A protein and the small-molecule ligand that binds it are described below.
Small molecule (SMILES): CCCS(=O)(=O)CCC(=O)O

Sequence of chain 1.A:
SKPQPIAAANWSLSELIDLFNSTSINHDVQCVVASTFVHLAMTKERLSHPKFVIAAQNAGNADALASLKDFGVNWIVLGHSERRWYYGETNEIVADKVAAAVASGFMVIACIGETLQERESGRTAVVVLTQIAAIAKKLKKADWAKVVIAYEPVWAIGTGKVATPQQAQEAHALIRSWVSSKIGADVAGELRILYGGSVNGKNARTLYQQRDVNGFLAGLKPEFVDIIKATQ

Binding-site contacts:
Ligand atom C9 contacts residue GLU158 of chain 1.A at 3.3 Å.
Ligand atom O2 contacts residue ALA162 of chain 1.A at 3.6 Å.
Ligand atom O1 contacts residue ALA224 of chain 1.A at 4.1 Å.
Ligand atom C5 contacts residue GLY164 of chain 1.A at 3.5 Å.
Ligand atom C9 contacts residue ILE163 of chain 1.A at 4.4 Å (hydrophobic).
Ligand atom O1 contacts residue VAL205 of chain 1.A at 4.2 Å.
Ligand atom C7 contacts residue GLY225 of chain 1.A at 4.1 Å.
Ligand atom C4 contacts residue LYS227 of chain 1.A at 4.0 Å.
Ligand atom O2 contacts residue SER204 of chain 1.A at 2.9 Å (h-bond).
Ligand atom C8 contacts residue LEU223 of chain 1.A at 4.2 Å (hydrophobic).
Ligand atom O4 contacts residue ASN10 of chain 1.A at 3.6 Å.
Ligand atom C7 contacts residue ALA224 of chain 1.A at 4.5 Å (hydrophobic).
Ligand atom C3 contacts residue LYS227 of chain 1.A at 3.8 Å.
Ligand atom C8 contacts residue ALA224 of chain 1.A at 4.4 Å (hydrophobic).
Ligand atom C8 contacts residue GLY203 of chain 1.A at 4.3 Å.
Ligand atom O2 contacts residue GLY164 of chain 1.A at 2.9 Å (h-bond).
Ligand atom O3 contacts residue LEU223 of chain 1.A at 3.8 Å.
Ligand atom O2 contacts residue GLY203 of chain 1.A at 3.5 Å.
Ligand atom C7 contacts residue ILE163 of chain 1.A at 4.3 Å (hydrophobic).
Ligand atom O3 contacts residue HIS86 of chain 1.A at 2.8 Å (h-bond).
Ligand atom O1 contacts residue GLY225 of chain 1.A at 4.0 Å.
Ligand atom C4 contacts residue GLY164 of chain 1.A at 3.5 Å.
Ligand atom O4 contacts residue HIS86 of chain 1.A at 3.3 Å (h-bond).
Ligand atom O3 contacts residue GLU158 of chain 1.A at 2.4 Å (salt-bridge).
Ligand atom C9 contacts residue ASN10 of chain 1.A at 4.4 Å.
Ligand atom C8 contacts residue ILE163 of chain 1.A at 4.1 Å (hydrophobic).
Ligand atom S5 contacts residue SER204 of chain 1.A at 3.8 Å.
Ligand atom C8 contacts residue GLU158 of chain 1.A at 3.6 Å.
Ligand atom S5 contacts residue GLY164 of chain 1.A at 3.7 Å.
Ligand atom C3 contacts residue GLY164 of chain 1.A at 3.4 Å.
Ligand atom C5 contacts residue LYS227 of chain 1.A at 3.9 Å.
Ligand atom C7 contacts residue GLY164 of chain 1.A at 4.5 Å.
Ligand atom O1 contacts residue SER204 of chain 1.A at 3.5 Å (h-bond).
Ligand atom O1 contacts residue GLY203 of chain 1.A at 4.4 Å.
Ligand atom C9 contacts residue HIS86 of chain 1.A at 3.3 Å.
Ligand atom O4 contacts residue GLU158 of chain 1.A at 4.5 Å.
Ligand atom O2 contacts residue ILE163 of chain 1.A at 3.4 Å.